Sequence of chain 1.E:
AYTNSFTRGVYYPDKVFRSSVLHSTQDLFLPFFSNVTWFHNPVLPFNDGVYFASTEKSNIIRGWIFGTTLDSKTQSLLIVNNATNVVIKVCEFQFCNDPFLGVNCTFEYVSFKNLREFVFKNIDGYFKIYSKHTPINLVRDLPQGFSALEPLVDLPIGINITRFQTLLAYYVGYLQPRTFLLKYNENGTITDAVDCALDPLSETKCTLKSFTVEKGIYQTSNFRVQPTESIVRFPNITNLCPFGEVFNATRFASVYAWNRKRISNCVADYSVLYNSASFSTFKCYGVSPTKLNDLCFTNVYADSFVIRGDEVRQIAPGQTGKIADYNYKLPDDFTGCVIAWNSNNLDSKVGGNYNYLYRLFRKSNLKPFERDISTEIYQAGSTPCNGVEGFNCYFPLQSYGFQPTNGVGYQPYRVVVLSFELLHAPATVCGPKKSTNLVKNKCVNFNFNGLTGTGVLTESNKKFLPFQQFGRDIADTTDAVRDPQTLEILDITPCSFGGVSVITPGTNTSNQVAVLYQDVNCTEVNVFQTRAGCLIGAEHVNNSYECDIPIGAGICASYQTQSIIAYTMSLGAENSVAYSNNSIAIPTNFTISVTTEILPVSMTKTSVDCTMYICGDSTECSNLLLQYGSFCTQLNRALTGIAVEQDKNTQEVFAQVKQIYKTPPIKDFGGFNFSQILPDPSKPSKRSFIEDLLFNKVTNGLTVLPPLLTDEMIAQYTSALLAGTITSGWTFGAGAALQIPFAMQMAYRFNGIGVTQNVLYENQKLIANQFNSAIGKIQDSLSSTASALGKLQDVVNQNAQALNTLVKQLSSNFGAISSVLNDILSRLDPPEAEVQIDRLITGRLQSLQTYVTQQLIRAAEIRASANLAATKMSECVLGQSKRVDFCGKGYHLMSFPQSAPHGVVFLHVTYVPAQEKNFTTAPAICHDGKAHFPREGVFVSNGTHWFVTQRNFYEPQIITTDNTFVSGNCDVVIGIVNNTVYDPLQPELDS

Binding-site contacts:
Ligand atom C7 contacts residue ASN280 of chain 1.E at 3.8 Å.
Ligand atom C3 contacts residue ASN282 of chain 1.E at 3.8 Å.
Ligand atom O7 contacts residue ASN282 of chain 1.E at 3.2 Å (h-bond).
Ligand atom C8 contacts residue ASN282 of chain 1.E at 4.0 Å.
Ligand atom C8 contacts residue ASN280 of chain 1.E at 3.6 Å.
Ligand atom C2 contacts residue ASN282 of chain 1.E at 2.5 Å.
Ligand atom O5 contacts residue ASN282 of chain 1.E at 2.4 Å (h-bond).
Ligand atom C7 contacts residue ASN282 of chain 1.E at 3.3 Å.
Ligand atom C1 contacts residue ASN282 of chain 1.E at 1.4 Å.
Ligand atom C5 contacts residue ASN282 of chain 1.E at 3.7 Å.
Ligand atom C4 contacts residue ASN282 of chain 1.E at 4.2 Å.
Ligand atom N2 contacts residue ASN282 of chain 1.E at 2.9 Å (h-bond).
Ligand atom O7 contacts residue ASN280 of chain 1.E at 3.3 Å (h-bond).
Ligand atom C8 contacts residue GLU281 of chain 1.E at 4.3 Å.

The protein below binds the small molecule below.
Small molecule (SMILES): CC(=O)N[C@@H]1[C@@H](O)[C@H](O)[C@@H](CO)O[C@H]1O